Binding-site contacts:
Ligand atom C1 contacts residue ASN113 of chain 1.A at 1.4 Å.
Ligand atom C1 contacts residue GLU109 of chain 1.A at 3.8 Å.
Ligand atom C6 contacts residue LEU207 of chain 1.B at 3.9 Å (hydrophobic).
Ligand atom C3 contacts residue LEU207 of chain 1.B at 4.2 Å (hydrophobic).
Ligand atom O3 contacts residue GLN212 of chain 1.B at 3.9 Å.
Ligand atom C4 contacts residue GLN212 of chain 1.B at 3.6 Å.
Ligand atom O7 contacts residue ASN113 of chain 1.A at 3.4 Å (h-bond).
Ligand atom C2 contacts residue ASN113 of chain 1.A at 2.4 Å.
Ligand atom O5 contacts residue TYR116 of chain 1.A at 3.4 Å.
Ligand atom C4 contacts residue ASN113 of chain 1.A at 4.2 Å.
Ligand atom C8 contacts residue MET185 of chain 1.A at 3.8 Å (hydrophobic).
Ligand atom O6 contacts residue TYR211 of chain 1.B at 4.2 Å.
Ligand atom C6 contacts residue TYR211 of chain 1.B at 3.5 Å (hydrophobic).
Ligand atom O5 contacts residue LEU207 of chain 1.B at 3.7 Å.
Ligand atom C1 contacts residue TYR116 of chain 1.A at 4.0 Å (hydrophobic).
Ligand atom C6 contacts residue PHE189 of chain 1.A at 3.8 Å (hydrophobic).
Ligand atom O7 contacts residue GOL1 of chain 1.W at 3.5 Å (h-bond).
Ligand atom C5 contacts residue LEU207 of chain 1.B at 4.0 Å (hydrophobic).
Ligand atom O6 contacts residue GLU208 of chain 1.B at 4.4 Å.
Ligand atom C5 contacts residue PHE189 of chain 1.A at 4.0 Å (hydrophobic).
Ligand atom O4 contacts residue PRO239 of chain 1.B at 3.6 Å.
Ligand atom O7 contacts residue LEU207 of chain 1.B at 4.0 Å.
Ligand atom O5 contacts residue ASN113 of chain 1.A at 2.4 Å (h-bond).
Ligand atom C2 contacts residue LEU207 of chain 1.B at 4.1 Å (hydrophobic).
Ligand atom N2 contacts residue ASN113 of chain 1.A at 2.9 Å (h-bond).
Ligand atom O5 contacts residue PHE189 of chain 1.A at 4.3 Å.
Ligand atom C6 contacts residue TYR116 of chain 1.A at 3.3 Å (hydrophobic).
Ligand atom C4 contacts residue LEU207 of chain 1.B at 3.6 Å (hydrophobic).
Ligand atom O5 contacts residue LEU207 of chain 1.B at 4.4 Å.
Ligand atom O6 contacts residue LEU207 of chain 1.B at 3.9 Å.
Ligand atom C2 contacts residue GLU109 of chain 1.A at 4.3 Å.
Ligand atom C7 contacts residue ASN113 of chain 1.A at 3.3 Å.
Ligand atom O6 contacts residue TYR116 of chain 1.A at 3.4 Å (h-bond).
Ligand atom O3 contacts residue LEU207 of chain 1.B at 4.1 Å.
Ligand atom C3 contacts residue ASN113 of chain 1.A at 3.8 Å.
Ligand atom C5 contacts residue TYR211 of chain 1.B at 4.1 Å (hydrophobic).
Ligand atom C5 contacts residue TYR116 of chain 1.A at 4.2 Å (hydrophobic).
Ligand atom O4 contacts residue GLN212 of chain 1.B at 3.5 Å (h-bond).
Ligand atom C5 contacts residue ASN113 of chain 1.A at 3.7 Å.
Ligand atom O5 contacts residue GLU109 of chain 1.A at 3.5 Å (salt-bridge).

Sequence of chain 1.A:
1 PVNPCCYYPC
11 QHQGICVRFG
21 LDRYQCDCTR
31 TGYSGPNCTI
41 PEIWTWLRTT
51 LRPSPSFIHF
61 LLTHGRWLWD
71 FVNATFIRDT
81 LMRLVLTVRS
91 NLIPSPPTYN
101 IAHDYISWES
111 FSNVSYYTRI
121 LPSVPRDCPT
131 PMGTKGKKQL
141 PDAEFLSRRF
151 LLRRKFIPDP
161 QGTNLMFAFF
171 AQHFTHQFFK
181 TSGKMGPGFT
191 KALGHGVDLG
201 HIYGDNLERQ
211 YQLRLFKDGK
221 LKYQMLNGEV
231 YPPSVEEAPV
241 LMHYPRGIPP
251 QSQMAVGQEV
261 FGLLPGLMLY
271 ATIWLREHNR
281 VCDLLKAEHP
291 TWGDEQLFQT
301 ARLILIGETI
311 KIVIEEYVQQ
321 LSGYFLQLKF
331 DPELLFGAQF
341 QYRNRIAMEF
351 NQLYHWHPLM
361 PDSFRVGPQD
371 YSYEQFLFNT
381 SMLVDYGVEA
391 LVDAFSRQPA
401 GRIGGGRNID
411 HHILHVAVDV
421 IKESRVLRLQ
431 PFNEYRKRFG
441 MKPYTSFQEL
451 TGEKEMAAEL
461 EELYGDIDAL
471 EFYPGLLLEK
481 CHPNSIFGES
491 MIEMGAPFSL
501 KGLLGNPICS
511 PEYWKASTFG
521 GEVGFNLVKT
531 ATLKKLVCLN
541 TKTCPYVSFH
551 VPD

Sequence of chain 1.B:
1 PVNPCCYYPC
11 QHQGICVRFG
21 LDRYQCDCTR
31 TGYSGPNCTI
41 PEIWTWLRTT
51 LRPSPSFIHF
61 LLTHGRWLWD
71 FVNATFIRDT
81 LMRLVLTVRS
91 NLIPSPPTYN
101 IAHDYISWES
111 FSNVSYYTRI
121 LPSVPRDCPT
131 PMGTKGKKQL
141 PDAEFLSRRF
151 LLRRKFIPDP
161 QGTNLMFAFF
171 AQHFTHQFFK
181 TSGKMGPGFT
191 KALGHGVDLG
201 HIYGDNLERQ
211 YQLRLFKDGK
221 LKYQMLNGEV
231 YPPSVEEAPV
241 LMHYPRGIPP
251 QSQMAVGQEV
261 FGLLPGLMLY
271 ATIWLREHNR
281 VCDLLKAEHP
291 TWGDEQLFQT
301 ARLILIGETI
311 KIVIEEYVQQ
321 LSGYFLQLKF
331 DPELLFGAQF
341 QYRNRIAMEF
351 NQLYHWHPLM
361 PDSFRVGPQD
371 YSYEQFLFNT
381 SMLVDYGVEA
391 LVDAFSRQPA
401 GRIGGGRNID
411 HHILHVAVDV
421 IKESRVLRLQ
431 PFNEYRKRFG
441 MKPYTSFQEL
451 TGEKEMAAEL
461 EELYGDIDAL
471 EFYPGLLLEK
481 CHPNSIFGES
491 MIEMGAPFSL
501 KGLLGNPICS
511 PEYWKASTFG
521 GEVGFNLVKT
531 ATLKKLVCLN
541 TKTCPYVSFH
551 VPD

A protein and the small-molecule ligand that binds it are described below.
Small molecule (SMILES): CC(=O)N[C@H]1[C@@H](O[C@H]2[C@H](O)[C@@H](NC(C)=O)CO[C@@H]2CO)O[C@H](CO)[C@@H](O[C@@H]2O[C@H](CO[C@H]3O[C@H](CO[C@H]4O[C@H](CO)[C@@H](O)[C@H](O)[C@@H]4O)[C@@H](O)[C@H](O)[C@@H]3O)[C@@H](O)[C@H](O)[C@@H]2O)[C@@H]1O